Binding-site contacts:
Ligand atom O5 contacts residue THR133 of chain 1.D at 4.0 Å.
Ligand atom C8 contacts residue TYR166 of chain 1.D at 3.6 Å (hydrophobic).
Ligand atom C5 contacts residue ASN186 of chain 1.D at 3.7 Å.
Ligand atom N2 contacts residue ASN186 of chain 1.D at 2.9 Å (h-bond).
Ligand atom O6 contacts residue LEU134 of chain 1.D at 4.4 Å.
Ligand atom O6 contacts residue THR133 of chain 1.D at 3.7 Å.
Ligand atom O5 contacts residue ASN186 of chain 1.D at 2.4 Å (h-bond).
Ligand atom C2 contacts residue ASN186 of chain 1.D at 2.4 Å.
Ligand atom N2 contacts residue TYR137 of chain 1.D at 4.5 Å.
Ligand atom C6 contacts residue THR133 of chain 1.D at 4.1 Å.
Ligand atom C6 contacts residue TYR166 of chain 1.D at 3.6 Å (hydrophobic).
Ligand atom O6 contacts residue TYR166 of chain 1.D at 4.2 Å.
Ligand atom C3 contacts residue ASN186 of chain 1.D at 3.8 Å.
Ligand atom C8 contacts residue TYR137 of chain 1.D at 3.7 Å (hydrophobic).
Ligand atom C6 contacts residue GLY164 of chain 1.D at 3.6 Å.
Ligand atom C5 contacts residue GLY164 of chain 1.D at 4.4 Å.
Ligand atom C7 contacts residue ASN186 of chain 1.D at 3.5 Å.
Ligand atom O5 contacts residue GLY164 of chain 1.D at 3.3 Å.
Ligand atom C5 contacts residue THR133 of chain 1.D at 3.7 Å.
Ligand atom C1 contacts residue ASN186 of chain 1.D at 1.5 Å.
Ligand atom O7 contacts residue ASN186 of chain 1.D at 3.8 Å.
Ligand atom C1 contacts residue GLY164 of chain 1.D at 4.0 Å.
Ligand atom C1 contacts residue THR133 of chain 1.D at 4.3 Å.
Ligand atom C4 contacts residue ASN186 of chain 1.D at 4.3 Å.
Ligand atom O6 contacts residue GLY164 of chain 1.D at 2.8 Å (h-bond).

Sequence of chain 1.D:
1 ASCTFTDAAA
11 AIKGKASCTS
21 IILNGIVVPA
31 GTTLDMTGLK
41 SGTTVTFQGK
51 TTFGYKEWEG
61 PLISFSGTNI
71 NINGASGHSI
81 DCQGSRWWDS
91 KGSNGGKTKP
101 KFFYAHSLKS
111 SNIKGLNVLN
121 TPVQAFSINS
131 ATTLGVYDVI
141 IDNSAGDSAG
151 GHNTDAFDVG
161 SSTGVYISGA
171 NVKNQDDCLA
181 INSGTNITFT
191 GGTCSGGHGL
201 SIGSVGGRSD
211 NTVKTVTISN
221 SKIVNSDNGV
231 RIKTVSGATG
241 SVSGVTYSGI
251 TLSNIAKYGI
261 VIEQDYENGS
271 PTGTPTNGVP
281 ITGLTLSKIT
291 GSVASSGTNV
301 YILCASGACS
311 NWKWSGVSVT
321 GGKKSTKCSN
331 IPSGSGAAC

This protein binds this small molecule.
Small molecule (SMILES): CC(=O)N[C@H]1[C@H](O[C@H]2[C@H](O)[C@@H](NC(C)=O)CO[C@@H]2CO)O[C@H](CO)[C@@H](O)[C@@H]1O